Binding-site contacts:
Ligand atom N2 contacts residue GLN57 of chain 1.A at 3.7 Å.
Ligand atom C4 contacts residue ASP52 of chain 1.A at 3.7 Å.
Ligand atom N2 contacts residue ALA107 of chain 1.A at 3.0 Å (h-bond).
Ligand atom O1 contacts residue VAL109 of chain 1.A at 3.1 Å (h-bond).
Ligand atom O5 contacts residue GLN57 of chain 1.A at 3.7 Å.
Ligand atom O7 contacts residue ASN59 of chain 1.A at 2.9 Å (h-bond).
Ligand atom C7 contacts residue ALA107 of chain 1.A at 3.7 Å (hydrophobic).
Ligand atom C6 contacts residue ASN46 of chain 1.A at 3.7 Å.
Ligand atom C2 contacts residue ALA107 of chain 1.A at 4.0 Å (hydrophobic).
Ligand atom O6 contacts residue ASP52 of chain 1.A at 4.0 Å.
Ligand atom O1 contacts residue GLU35 of chain 1.A at 3.1 Å (salt-bridge).
Ligand atom C6 contacts residue ASP52 of chain 1.A at 3.3 Å.
Ligand atom O5 contacts residue GLU35 of chain 1.A at 3.9 Å.
Ligand atom O5 contacts residue ASP52 of chain 1.A at 3.8 Å.
Ligand atom O7 contacts residue GLN57 of chain 1.A at 3.5 Å (h-bond).
Ligand atom C3 contacts residue ASN59 of chain 1.A at 4.2 Å.
Ligand atom O1 contacts residue ALA107 of chain 1.A at 3.7 Å.
Ligand atom C7 contacts residue GLN57 of chain 1.A at 3.8 Å.
Ligand atom O7 contacts residue ILE58 of chain 1.A at 3.5 Å.
Ligand atom C4 contacts residue ASN59 of chain 1.A at 4.1 Å.
Ligand atom C8 contacts residue ALA107 of chain 1.A at 3.5 Å (hydrophobic).
Ligand atom O3 contacts residue ASN59 of chain 1.A at 3.1 Å (h-bond).
Ligand atom C2 contacts residue GLN57 of chain 1.A at 3.3 Å.
Ligand atom C3 contacts residue ALA107 of chain 1.A at 4.0 Å (hydrophobic).
Ligand atom C7 contacts residue TRP108 of chain 1.A at 4.2 Å (hydrophobic).
Ligand atom C3 contacts residue ASP52 of chain 1.A at 4.3 Å.
Ligand atom O7 contacts residue TRP63 of chain 1.A at 3.9 Å.
Ligand atom C7 contacts residue ASN59 of chain 1.A at 4.1 Å.
Ligand atom C1 contacts residue GLU35 of chain 1.A at 3.8 Å.
Ligand atom O4 contacts residue ASN59 of chain 1.A at 4.2 Å.
Ligand atom O4 contacts residue VAL109 of chain 1.A at 4.3 Å.
Ligand atom C5 contacts residue ASP52 of chain 1.A at 3.9 Å.
Ligand atom C2 contacts residue ASP52 of chain 1.A at 4.1 Å.
Ligand atom N2 contacts residue TRP108 of chain 1.A at 4.0 Å.
Ligand atom C7 contacts residue ILE58 of chain 1.A at 4.3 Å (hydrophobic).
Ligand atom C8 contacts residue ILE98 of chain 1.A at 3.9 Å (hydrophobic).
Ligand atom C1 contacts residue GLN57 of chain 1.A at 3.3 Å.
Ligand atom C8 contacts residue TRP108 of chain 1.A at 3.8 Å (hydrophobic).
Ligand atom C5 contacts residue VAL109 of chain 1.A at 4.2 Å (hydrophobic).
Ligand atom O1 contacts residue TRP108 of chain 1.A at 3.6 Å.

This protein binds this small molecule.
Small molecule (SMILES): CC(=O)N[C@@H]1[C@@H](O)[C@H](O)[C@@H](CO)O[C@@H]1O

Sequence of chain 1.A:
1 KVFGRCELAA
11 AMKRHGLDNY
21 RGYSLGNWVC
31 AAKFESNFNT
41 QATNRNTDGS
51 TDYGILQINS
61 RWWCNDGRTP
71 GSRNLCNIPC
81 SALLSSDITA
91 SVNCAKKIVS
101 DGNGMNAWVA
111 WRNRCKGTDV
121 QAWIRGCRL